Sequence of chain 1.G:
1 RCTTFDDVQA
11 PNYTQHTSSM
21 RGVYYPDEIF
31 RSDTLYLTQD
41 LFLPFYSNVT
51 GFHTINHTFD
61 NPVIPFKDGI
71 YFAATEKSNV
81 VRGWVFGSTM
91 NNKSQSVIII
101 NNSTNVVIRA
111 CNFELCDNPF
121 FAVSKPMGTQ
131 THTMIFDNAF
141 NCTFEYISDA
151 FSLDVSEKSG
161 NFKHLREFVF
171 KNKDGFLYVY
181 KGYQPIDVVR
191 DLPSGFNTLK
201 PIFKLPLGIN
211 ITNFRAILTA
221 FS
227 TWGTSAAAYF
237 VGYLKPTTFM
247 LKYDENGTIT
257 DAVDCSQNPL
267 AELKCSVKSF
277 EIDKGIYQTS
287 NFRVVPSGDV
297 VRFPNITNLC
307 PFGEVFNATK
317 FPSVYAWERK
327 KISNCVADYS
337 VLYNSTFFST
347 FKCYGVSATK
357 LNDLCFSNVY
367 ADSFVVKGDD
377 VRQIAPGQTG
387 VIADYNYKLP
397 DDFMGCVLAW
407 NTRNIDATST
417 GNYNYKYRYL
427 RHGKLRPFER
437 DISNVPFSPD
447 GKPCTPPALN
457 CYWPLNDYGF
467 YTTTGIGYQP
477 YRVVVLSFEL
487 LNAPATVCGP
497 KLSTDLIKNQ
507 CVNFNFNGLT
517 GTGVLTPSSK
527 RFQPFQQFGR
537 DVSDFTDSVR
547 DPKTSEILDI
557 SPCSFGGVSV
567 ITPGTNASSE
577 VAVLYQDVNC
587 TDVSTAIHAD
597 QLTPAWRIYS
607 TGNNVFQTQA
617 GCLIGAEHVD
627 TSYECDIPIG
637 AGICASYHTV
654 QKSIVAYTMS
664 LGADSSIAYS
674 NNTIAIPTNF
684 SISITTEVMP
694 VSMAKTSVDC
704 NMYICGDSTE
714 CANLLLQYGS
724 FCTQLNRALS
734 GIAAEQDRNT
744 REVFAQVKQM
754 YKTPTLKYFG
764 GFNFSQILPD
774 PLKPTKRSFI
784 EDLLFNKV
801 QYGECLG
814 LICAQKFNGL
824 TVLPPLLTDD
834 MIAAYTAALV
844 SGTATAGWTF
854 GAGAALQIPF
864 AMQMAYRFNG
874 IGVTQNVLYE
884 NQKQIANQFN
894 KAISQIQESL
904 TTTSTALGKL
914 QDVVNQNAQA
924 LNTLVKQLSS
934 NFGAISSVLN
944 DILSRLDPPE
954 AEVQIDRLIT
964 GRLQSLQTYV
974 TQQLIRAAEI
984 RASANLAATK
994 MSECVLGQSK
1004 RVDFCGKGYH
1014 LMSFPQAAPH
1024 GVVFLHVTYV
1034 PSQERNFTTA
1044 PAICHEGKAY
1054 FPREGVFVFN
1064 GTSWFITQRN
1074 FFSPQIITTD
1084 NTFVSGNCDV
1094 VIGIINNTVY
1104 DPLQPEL

Binding-site contacts:
Ligand atom C7 contacts residue ASN301 of chain 1.G at 3.2 Å.
Ligand atom C5 contacts residue ASN301 of chain 1.G at 3.6 Å.
Ligand atom C2 contacts residue ASN301 of chain 1.G at 2.6 Å.
Ligand atom C3 contacts residue ASN301 of chain 1.G at 3.9 Å.
Ligand atom O7 contacts residue ASN301 of chain 1.G at 4.2 Å.
Ligand atom C1 contacts residue ASN301 of chain 1.G at 1.4 Å.
Ligand atom N2 contacts residue ASN301 of chain 1.G at 2.4 Å (h-bond).
Ligand atom C1 contacts residue LYS549 of chain 1.G at 4.4 Å.
Ligand atom C3 contacts residue LYS549 of chain 1.G at 4.1 Å.
Ligand atom C8 contacts residue ASN301 of chain 1.G at 3.4 Å.
Ligand atom C4 contacts residue ASN301 of chain 1.G at 4.3 Å.
Ligand atom O5 contacts residue ASN301 of chain 1.G at 2.3 Å (h-bond).
Ligand atom O6 contacts residue ASN301 of chain 1.G at 4.5 Å.

The small molecule below binds the protein below.
Small molecule (SMILES): CC(=O)N[C@@H]1[C@@H](O)[C@H](O)[C@@H](CO)O[C@H]1O